Binding-site contacts:
Ligand atom O5 contacts residue ASP796 of chain 1.C at 4.0 Å.
Ligand atom O7 contacts residue ASP796 of chain 1.C at 4.0 Å.
Ligand atom C2 contacts residue ASN709 of chain 1.B at 2.6 Å.
Ligand atom N2 contacts residue ASN709 of chain 1.B at 3.0 Å (h-bond).
Ligand atom C7 contacts residue ILE1130 of chain 1.B at 4.3 Å (hydrophobic).
Ligand atom C1 contacts residue ASN709 of chain 1.B at 1.4 Å.
Ligand atom C8 contacts residue ILE1130 of chain 1.B at 3.9 Å (hydrophobic).
Ligand atom O7 contacts residue ILE1130 of chain 1.B at 4.3 Å.
Ligand atom C8 contacts residue GLY1131 of chain 1.B at 3.4 Å.
Ligand atom C1 contacts residue ASP796 of chain 1.C at 4.0 Å.
Ligand atom O5 contacts residue ASN709 of chain 1.B at 2.3 Å (h-bond).
Ligand atom C7 contacts residue ASN709 of chain 1.B at 3.4 Å.
Ligand atom O7 contacts residue ASN709 of chain 1.B at 3.3 Å (h-bond).
Ligand atom C5 contacts residue ASN709 of chain 1.B at 3.5 Å.
Ligand atom C4 contacts residue ASN709 of chain 1.B at 4.2 Å.
Ligand atom C8 contacts residue ASN709 of chain 1.B at 4.5 Å.
Ligand atom C3 contacts residue ASN709 of chain 1.B at 3.8 Å.

A small-molecule ligand and the protein it binds are described below.
Small molecule (SMILES): CC(=O)N[C@@H]1[C@@H](O)[C@H](O)[C@@H](CO)O[C@H]1O

Sequence of chain 1.C:
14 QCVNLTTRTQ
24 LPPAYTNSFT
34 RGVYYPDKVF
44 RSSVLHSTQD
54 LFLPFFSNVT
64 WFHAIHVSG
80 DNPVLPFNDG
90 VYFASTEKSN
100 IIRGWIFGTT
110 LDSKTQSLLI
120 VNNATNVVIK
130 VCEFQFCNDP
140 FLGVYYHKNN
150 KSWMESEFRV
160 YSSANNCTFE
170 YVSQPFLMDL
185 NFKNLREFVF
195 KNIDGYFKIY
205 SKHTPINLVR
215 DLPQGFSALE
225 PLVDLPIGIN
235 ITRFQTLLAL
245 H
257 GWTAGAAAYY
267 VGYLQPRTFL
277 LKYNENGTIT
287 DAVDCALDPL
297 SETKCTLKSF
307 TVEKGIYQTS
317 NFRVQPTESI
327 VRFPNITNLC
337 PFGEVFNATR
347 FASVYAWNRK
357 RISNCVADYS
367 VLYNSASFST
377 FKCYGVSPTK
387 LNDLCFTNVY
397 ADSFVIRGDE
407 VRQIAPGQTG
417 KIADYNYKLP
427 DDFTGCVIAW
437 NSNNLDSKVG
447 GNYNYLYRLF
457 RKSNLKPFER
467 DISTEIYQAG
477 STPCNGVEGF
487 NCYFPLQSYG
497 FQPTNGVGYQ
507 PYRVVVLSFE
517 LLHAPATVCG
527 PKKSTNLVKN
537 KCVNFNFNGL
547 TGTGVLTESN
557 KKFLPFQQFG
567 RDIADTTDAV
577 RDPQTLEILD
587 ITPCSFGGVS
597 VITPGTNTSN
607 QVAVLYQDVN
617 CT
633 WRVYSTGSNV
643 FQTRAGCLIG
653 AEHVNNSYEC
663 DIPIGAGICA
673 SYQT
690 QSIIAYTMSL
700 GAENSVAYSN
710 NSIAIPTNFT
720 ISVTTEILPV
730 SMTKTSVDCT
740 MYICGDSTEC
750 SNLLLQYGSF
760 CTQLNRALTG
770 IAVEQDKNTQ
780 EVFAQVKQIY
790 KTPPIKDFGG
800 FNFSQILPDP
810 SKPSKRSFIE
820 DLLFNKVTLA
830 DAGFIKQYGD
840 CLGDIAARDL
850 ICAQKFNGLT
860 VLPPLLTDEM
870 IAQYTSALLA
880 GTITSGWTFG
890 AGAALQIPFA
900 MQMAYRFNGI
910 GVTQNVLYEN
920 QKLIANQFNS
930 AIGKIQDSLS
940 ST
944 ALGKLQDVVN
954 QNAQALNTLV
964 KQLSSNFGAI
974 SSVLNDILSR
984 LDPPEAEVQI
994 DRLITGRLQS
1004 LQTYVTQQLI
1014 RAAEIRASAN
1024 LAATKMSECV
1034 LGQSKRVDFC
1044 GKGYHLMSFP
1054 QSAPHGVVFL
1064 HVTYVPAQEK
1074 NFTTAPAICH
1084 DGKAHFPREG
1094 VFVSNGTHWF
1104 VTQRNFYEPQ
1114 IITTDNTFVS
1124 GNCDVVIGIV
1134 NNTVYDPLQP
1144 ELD

Sequence of chain 1.B:
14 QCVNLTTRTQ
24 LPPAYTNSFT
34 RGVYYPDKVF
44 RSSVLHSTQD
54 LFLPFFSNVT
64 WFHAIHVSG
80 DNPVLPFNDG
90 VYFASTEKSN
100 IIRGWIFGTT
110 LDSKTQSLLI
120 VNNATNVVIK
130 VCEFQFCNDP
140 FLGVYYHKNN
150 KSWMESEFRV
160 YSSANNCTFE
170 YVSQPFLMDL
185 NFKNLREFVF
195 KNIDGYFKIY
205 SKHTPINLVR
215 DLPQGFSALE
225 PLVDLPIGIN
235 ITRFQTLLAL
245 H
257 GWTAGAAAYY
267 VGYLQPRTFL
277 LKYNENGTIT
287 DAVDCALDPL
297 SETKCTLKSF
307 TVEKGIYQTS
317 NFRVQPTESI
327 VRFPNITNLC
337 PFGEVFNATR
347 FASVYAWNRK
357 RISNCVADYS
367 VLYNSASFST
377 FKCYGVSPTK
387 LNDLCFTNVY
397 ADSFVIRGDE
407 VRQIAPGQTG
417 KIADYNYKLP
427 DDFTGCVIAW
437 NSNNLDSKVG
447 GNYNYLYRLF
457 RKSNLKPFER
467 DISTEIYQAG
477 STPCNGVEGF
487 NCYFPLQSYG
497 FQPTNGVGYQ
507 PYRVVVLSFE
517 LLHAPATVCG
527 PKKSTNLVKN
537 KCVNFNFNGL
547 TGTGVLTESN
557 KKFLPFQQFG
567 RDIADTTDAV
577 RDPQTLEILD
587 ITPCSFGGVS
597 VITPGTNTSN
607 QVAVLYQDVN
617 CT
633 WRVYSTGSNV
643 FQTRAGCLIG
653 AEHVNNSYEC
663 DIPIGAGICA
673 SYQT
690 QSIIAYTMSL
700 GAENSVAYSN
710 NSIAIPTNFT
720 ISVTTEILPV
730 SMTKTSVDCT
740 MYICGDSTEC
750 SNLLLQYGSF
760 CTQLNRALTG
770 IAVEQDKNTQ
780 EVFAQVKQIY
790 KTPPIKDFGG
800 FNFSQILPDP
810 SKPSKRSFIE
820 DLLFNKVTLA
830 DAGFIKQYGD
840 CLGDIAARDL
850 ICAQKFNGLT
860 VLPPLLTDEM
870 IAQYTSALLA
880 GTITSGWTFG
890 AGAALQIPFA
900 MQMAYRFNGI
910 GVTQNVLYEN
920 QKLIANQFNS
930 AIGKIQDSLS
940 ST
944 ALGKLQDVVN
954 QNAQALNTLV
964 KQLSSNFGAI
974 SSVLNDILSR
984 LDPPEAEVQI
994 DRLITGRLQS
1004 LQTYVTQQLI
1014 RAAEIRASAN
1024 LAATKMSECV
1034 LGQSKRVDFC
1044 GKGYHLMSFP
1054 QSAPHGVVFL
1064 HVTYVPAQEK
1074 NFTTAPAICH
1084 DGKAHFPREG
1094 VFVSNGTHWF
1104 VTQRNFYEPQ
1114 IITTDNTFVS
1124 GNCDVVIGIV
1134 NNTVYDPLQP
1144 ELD